Binding-site contacts:
Ligand atom C04 contacts residue HEM1 of chain 1.C at 4.0 Å.
Ligand atom C18 contacts residue TYR410 of chain 1.A at 3.1 Å (hydrophobic).
Ligand atom C03 contacts residue PRO269 of chain 1.A at 3.7 Å (hydrophobic).
Ligand atom F13 contacts residue MET274 of chain 1.A at 3.1 Å.
Ligand atom F13 contacts residue PHE288 of chain 1.A at 3.7 Å.
Ligand atom C02 contacts residue GLU296 of chain 1.A at 3.5 Å.
Ligand atom N02 contacts residue MET293 of chain 1.A at 4.0 Å.
Ligand atom C11 contacts residue VAL271 of chain 1.A at 3.8 Å (hydrophobic).
Ligand atom C09 contacts residue GLU296 of chain 1.A at 3.7 Å.
Ligand atom C02 contacts residue PRO269 of chain 1.A at 3.8 Å (hydrophobic).
Ligand atom F13 contacts residue VAL271 of chain 1.A at 3.9 Å.
Ligand atom C06 contacts residue GLU296 of chain 1.A at 3.5 Å.
Ligand atom C16 contacts residue HEM1 of chain 1.C at 3.2 Å.
Ligand atom C22 contacts residue TYR410 of chain 1.A at 3.9 Å (hydrophobic).
Ligand atom C07 contacts residue HEM1 of chain 1.C at 3.6 Å.
Ligand atom C12 contacts residue HEM1 of chain 1.C at 3.6 Å.
Ligand atom N01 contacts residue PRO269 of chain 1.A at 3.9 Å.
Ligand atom C07 contacts residue PRO269 of chain 1.A at 3.6 Å (hydrophobic).
Ligand atom N02 contacts residue GLU296 of chain 1.A at 2.6 Å (salt-bridge).
Ligand atom F13 contacts residue HEM1 of chain 1.C at 3.1 Å.
Ligand atom C13 contacts residue VAL271 of chain 1.A at 3.6 Å (hydrophobic).
Ligand atom C12 contacts residue VAL271 of chain 1.A at 3.4 Å (hydrophobic).
Ligand atom N02 contacts residue TRP291 of chain 1.A at 2.8 Å (h-bond).
Ligand atom C07 contacts residue GLY290 of chain 1.A at 3.5 Å.
Ligand atom N02 contacts residue TYR292 of chain 1.A at 3.7 Å.
Ligand atom C11 contacts residue HEM1 of chain 1.C at 3.5 Å.
Ligand atom C03 contacts residue HEM1 of chain 1.C at 3.3 Å.
Ligand atom C07 contacts residue PHE288 of chain 1.A at 3.8 Å (hydrophobic).
Ligand atom C04 contacts residue PRO269 of chain 1.A at 3.9 Å (hydrophobic).
Ligand atom C07 contacts residue SER289 of chain 1.A at 3.8 Å.
Ligand atom C02 contacts residue HEM1 of chain 1.C at 3.5 Å.
Ligand atom C02 contacts residue TRP291 of chain 1.A at 3.8 Å (hydrophobic).
Ligand atom C13 contacts residue HEM1 of chain 1.C at 3.5 Å.
Ligand atom C14 contacts residue HEM1 of chain 1.C at 3.9 Å.
Ligand atom N01 contacts residue GLU296 of chain 1.A at 2.7 Å (salt-bridge).
Ligand atom C08 contacts residue GLU296 of chain 1.A at 3.5 Å.
Ligand atom C09 contacts residue HEM1 of chain 1.C at 3.3 Å.
Ligand atom N02 contacts residue HEM1 of chain 1.C at 3.2 Å.
Ligand atom C08 contacts residue VAL271 of chain 1.A at 3.9 Å (hydrophobic).
Ligand atom C05 contacts residue VAL271 of chain 1.A at 3.5 Å (hydrophobic).

A small-molecule ligand and the protein it binds are described below.
Small molecule (SMILES): Cc1cc(N)nc(CCc2cc(F)cc(CC[C@H]3CCCN3)c2)c1

Sequence of chain 1.A:
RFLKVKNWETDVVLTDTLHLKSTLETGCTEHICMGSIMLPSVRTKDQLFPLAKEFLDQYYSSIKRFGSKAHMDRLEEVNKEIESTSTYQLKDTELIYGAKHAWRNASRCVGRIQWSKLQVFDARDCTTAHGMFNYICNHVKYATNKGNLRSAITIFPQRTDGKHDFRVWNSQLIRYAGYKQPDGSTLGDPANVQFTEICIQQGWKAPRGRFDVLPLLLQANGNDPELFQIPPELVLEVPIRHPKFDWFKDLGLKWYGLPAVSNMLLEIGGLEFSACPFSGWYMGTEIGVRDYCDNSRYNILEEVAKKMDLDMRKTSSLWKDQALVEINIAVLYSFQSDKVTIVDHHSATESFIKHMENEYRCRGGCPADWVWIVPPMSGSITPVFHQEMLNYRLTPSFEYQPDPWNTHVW